Sequence of chain 1.F:
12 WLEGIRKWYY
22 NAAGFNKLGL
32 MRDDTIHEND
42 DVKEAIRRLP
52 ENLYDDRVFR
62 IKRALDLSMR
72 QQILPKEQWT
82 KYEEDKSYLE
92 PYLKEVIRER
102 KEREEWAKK

Sequence of chain 1.K:
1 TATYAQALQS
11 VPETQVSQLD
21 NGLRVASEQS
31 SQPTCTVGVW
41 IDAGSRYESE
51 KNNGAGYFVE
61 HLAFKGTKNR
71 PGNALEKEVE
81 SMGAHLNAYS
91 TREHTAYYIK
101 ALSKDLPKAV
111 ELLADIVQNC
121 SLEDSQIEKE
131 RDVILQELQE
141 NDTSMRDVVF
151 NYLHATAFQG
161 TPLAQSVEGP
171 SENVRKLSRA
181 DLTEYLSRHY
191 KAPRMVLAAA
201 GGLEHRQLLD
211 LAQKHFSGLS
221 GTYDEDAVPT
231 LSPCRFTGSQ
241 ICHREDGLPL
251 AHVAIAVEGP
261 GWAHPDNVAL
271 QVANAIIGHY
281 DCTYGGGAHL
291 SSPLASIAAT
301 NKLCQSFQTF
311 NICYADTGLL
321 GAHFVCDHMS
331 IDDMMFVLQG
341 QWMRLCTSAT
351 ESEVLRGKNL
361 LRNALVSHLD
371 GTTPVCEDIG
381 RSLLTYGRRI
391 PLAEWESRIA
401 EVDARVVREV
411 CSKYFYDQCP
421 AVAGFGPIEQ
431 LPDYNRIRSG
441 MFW

Binding-site contacts:
Ligand atom C3 contacts residue GLU136 of chain 1.L at 3.5 Å.
Ligand atom O6 contacts residue GLU103 of chain 1.F at 3.9 Å.
Ligand atom C4 contacts residue HIS289 of chain 1.K at 3.3 Å.
Ligand atom C5 contacts residue ARG104 of chain 1.F at 3.6 Å.
Ligand atom C6 contacts residue ARG104 of chain 1.F at 3.1 Å.
Ligand atom C1' contacts residue ARG49 of chain 1.F at 4.1 Å.
Ligand atom O5 contacts residue HIS289 of chain 1.K at 3.9 Å.
Ligand atom O6 contacts residue GLU100 of chain 1.F at 3.2 Å.
Ligand atom O3 contacts residue HIS289 of chain 1.K at 3.7 Å.
Ligand atom C6 contacts residue GLU100 of chain 1.F at 3.9 Å.
Ligand atom C4 contacts residue SER82 of chain 1.L at 4.2 Å.
Ligand atom O1 contacts residue ARG49 of chain 1.F at 3.8 Å.
Ligand atom C2' contacts residue GLU45 of chain 1.F at 4.2 Å.
Ligand atom O5 contacts residue ARG104 of chain 1.F at 3.2 Å (salt-bridge).
Ligand atom C1' contacts residue ARG104 of chain 1.F at 4.0 Å.
Ligand atom O2 contacts residue ARG49 of chain 1.F at 3.7 Å.
Ligand atom O4 contacts residue HIS289 of chain 1.K at 3.9 Å.
Ligand atom C3' contacts residue GLU45 of chain 1.F at 3.8 Å.
Ligand atom O3 contacts residue THR76 of chain 1.L at 4.0 Å.
Ligand atom C1 contacts residue GLU100 of chain 1.F at 3.6 Å.
Ligand atom O4 contacts residue PHE83 of chain 1.L at 3.3 Å (h-bond).
Ligand atom O6 contacts residue PHE83 of chain 1.L at 3.6 Å.
Ligand atom O6 contacts residue ARG104 of chain 1.F at 3.7 Å.
Ligand atom C6 contacts residue PHE83 of chain 1.L at 3.5 Å (hydrophobic).
Ligand atom O4 contacts residue SER82 of chain 1.L at 3.5 Å.
Ligand atom C3 contacts residue HIS289 of chain 1.K at 4.0 Å.
Ligand atom C5 contacts residue HIS289 of chain 1.K at 4.0 Å.
Ligand atom C5' contacts residue ASP41 of chain 1.F at 4.1 Å.
Ligand atom C6 contacts residue HIS289 of chain 1.K at 4.1 Å.
Ligand atom O3 contacts residue SER82 of chain 1.L at 3.4 Å.
Ligand atom O5 contacts residue GLU100 of chain 1.F at 3.9 Å.
Ligand atom C5 contacts residue GLU100 of chain 1.F at 3.7 Å.
Ligand atom C3 contacts residue GLU100 of chain 1.F at 4.2 Å.
Ligand atom C2 contacts residue ARG49 of chain 1.F at 4.1 Å.
Ligand atom C2 contacts residue HIS289 of chain 1.K at 4.0 Å.
Ligand atom O4 contacts residue THR76 of chain 1.L at 4.0 Å.
Ligand atom O4 contacts residue SER81 of chain 1.L at 4.1 Å.
Ligand atom O3 contacts residue GLU136 of chain 1.L at 2.8 Å (salt-bridge).
Ligand atom C1 contacts residue ARG49 of chain 1.F at 3.5 Å.
Ligand atom C5' contacts residue GLU45 of chain 1.F at 4.1 Å.

Sequence of chain 1.L:
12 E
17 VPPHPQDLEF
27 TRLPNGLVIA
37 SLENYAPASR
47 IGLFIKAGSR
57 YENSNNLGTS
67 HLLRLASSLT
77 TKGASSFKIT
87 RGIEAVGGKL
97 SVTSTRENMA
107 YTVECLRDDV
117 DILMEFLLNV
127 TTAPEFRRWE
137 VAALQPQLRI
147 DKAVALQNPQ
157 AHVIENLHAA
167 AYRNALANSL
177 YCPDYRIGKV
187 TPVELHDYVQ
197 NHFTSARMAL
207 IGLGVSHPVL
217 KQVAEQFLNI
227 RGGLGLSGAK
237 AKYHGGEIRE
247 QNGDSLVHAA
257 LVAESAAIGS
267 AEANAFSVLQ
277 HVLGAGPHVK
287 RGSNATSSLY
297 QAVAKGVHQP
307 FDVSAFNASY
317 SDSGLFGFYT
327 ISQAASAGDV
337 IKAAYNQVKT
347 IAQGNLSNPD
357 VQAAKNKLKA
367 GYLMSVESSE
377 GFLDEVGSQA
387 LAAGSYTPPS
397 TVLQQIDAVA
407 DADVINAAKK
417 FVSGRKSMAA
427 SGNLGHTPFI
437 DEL

The protein below binds the small molecule below.
Small molecule (SMILES): CCCCCCO[C@@H]1O[C@H](CO)[C@@H](O)[C@H](O)[C@H]1O